Binding-site contacts:
Ligand atom C5 contacts residue CYS90 of chain 1.A at 3.6 Å (hydrophobic).
Ligand atom F29 contacts residue ARG89 of chain 1.A at 3.7 Å.
Ligand atom F27 contacts residue VAL153 of chain 1.A at 3.7 Å.
Ligand atom C21 contacts residue PHE132 of chain 1.A at 3.7 Å (hydrophobic).
Ligand atom C25 contacts residue CYS90 of chain 1.A at 3.6 Å (hydrophobic).
Ligand atom C17 contacts residue HIS254 of chain 1.A at 3.7 Å.
Ligand atom O33 contacts residue LEU274 of chain 1.A at 3.7 Å.
Ligand atom O22 contacts residue HIS254 of chain 1.A at 3.1 Å.
Ligand atom C4 contacts residue CYS90 of chain 1.A at 3.7 Å (hydrophobic).
Ligand atom F27 contacts residue TRP69 of chain 1.A at 2.9 Å.
Ligand atom C18 contacts residue CYS90 of chain 1.A at 3.7 Å (hydrophobic).
Ligand atom C25 contacts residue GLN91 of chain 1.A at 3.7 Å.
Ligand atom O33 contacts residue HIS128 of chain 1.A at 3.0 Å (h-bond).
Ligand atom O32 contacts residue HIS128 of chain 1.A at 3.0 Å (h-bond).
Ligand atom C24 contacts residue MET258 of chain 1.A at 3.5 Å (hydrophobic).
Ligand atom O32 contacts residue HIS254 of chain 1.A at 2.8 Å (h-bond).
Ligand atom O13 contacts residue CYS90 of chain 1.A at 3.5 Å (h-bond).
Ligand atom C19 contacts residue CYS90 of chain 1.A at 3.5 Å (hydrophobic).
Ligand atom C6 contacts residue VAL146 of chain 1.A at 3.5 Å (hydrophobic).
Ligand atom C24 contacts residue PHE87 of chain 1.A at 3.6 Å (hydrophobic).
Ligand atom F27 contacts residue ILE54 of chain 1.A at 3.8 Å.
Ligand atom C31 contacts residue HIS128 of chain 1.A at 3.4 Å.
Ligand atom N7 contacts residue CYS90 of chain 1.A at 3.5 Å (h-bond).
Ligand atom C31 contacts residue HIS254 of chain 1.A at 3.7 Å.
Ligand atom C20 contacts residue CYS90 of chain 1.A at 3.7 Å (hydrophobic).
Ligand atom O32 contacts residue TYR278 of chain 1.A at 2.4 Å (h-bond).
Ligand atom O26 contacts residue THR93 of chain 1.A at 3.7 Å.
Ligand atom C25 contacts residue THR94 of chain 1.A at 3.5 Å.
Ligand atom C3 contacts residue VAL86 of chain 1.A at 3.6 Å (hydrophobic).
Ligand atom O33 contacts residue THR94 of chain 1.A at 3.2 Å.
Ligand atom F27 contacts residue LEU60 of chain 1.A at 3.7 Å.
Ligand atom C11 contacts residue LEU144 of chain 1.A at 3.7 Å (hydrophobic).
Ligand atom C1 contacts residue VAL146 of chain 1.A at 3.6 Å (hydrophobic).
Ligand atom C12 contacts residue LEU135 of chain 1.A at 3.8 Å (hydrophobic).
Ligand atom F30 contacts residue VAL153 of chain 1.A at 3.5 Å.
Ligand atom C11 contacts residue CYS90 of chain 1.A at 3.4 Å (hydrophobic).
Ligand atom C21 contacts residue THR94 of chain 1.A at 3.4 Å.
Ligand atom C8 contacts residue THR93 of chain 1.A at 3.7 Å.
Ligand atom C31 contacts residue TYR278 of chain 1.A at 3.6 Å (hydrophobic).
Ligand atom F29 contacts residue VAL86 of chain 1.A at 3.7 Å.

This protein binds this small molecule.
Small molecule (SMILES): Cc1cc(CN2C(=O)CN(c3ccc(C(F)(F)F)cc3)C2=O)cc(C)c1OC(C)(C)C(=O)O

Sequence of chain 1.A:
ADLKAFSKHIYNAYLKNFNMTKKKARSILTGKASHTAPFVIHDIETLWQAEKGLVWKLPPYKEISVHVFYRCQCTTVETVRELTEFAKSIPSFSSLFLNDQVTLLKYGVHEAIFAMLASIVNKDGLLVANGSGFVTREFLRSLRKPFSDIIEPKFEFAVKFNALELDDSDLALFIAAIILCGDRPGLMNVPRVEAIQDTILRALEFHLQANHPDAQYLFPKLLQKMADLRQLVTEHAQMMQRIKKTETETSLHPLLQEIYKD